Sequence of chain 1.A:
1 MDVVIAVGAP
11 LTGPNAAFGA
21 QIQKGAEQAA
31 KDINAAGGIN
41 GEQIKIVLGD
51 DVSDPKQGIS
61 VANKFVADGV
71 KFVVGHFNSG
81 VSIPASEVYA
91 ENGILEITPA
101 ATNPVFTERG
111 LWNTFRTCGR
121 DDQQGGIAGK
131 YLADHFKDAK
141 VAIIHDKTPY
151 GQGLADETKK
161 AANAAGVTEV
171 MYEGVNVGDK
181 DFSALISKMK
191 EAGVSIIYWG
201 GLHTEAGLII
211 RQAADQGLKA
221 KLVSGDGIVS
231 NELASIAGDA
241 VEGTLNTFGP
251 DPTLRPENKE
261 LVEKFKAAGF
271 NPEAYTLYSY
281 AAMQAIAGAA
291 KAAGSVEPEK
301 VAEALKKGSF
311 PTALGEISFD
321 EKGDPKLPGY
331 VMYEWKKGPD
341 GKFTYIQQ

Binding-site contacts:
Ligand atom C contacts residue ALA100 of chain 1.A at 4.0 Å (hydrophobic).
Ligand atom CA contacts residue LEU202 of chain 1.A at 4.4 Å (hydrophobic).
Ligand atom O contacts residue SER79 of chain 1.A at 2.9 Å (h-bond).
Ligand atom OXT contacts residue ASN78 of chain 1.A at 4.3 Å.
Ligand atom C contacts residue SER79 of chain 1.A at 3.5 Å.
Ligand atom N contacts residue THR102 of chain 1.A at 2.9 Å (h-bond).
Ligand atom OXT contacts residue ALA100 of chain 1.A at 3.7 Å.
Ligand atom N contacts residue TYR275 of chain 1.A at 4.4 Å.
Ligand atom C contacts residue THR102 of chain 1.A at 4.0 Å.
Ligand atom C contacts residue PHE77 of chain 1.A at 3.6 Å (hydrophobic).
Ligand atom N contacts residue ALA101 of chain 1.A at 4.3 Å.
Ligand atom CB contacts residue LEU202 of chain 1.A at 4.1 Å (hydrophobic).
Ligand atom OXT contacts residue ALA101 of chain 1.A at 3.3 Å.
Ligand atom N contacts residue ASP226 of chain 1.A at 2.7 Å (salt-bridge).
Ligand atom CB contacts residue ALA100 of chain 1.A at 3.7 Å (hydrophobic).
Ligand atom OXT contacts residue THR102 of chain 1.A at 2.9 Å (h-bond).
Ligand atom OXT contacts residue PHE77 of chain 1.A at 3.8 Å.
Ligand atom CA contacts residue THR102 of chain 1.A at 3.9 Å.
Ligand atom C contacts residue ALA101 of chain 1.A at 4.1 Å (hydrophobic).
Ligand atom O contacts residue PHE77 of chain 1.A at 3.7 Å.
Ligand atom C contacts residue ASN78 of chain 1.A at 4.1 Å.
Ligand atom OXT contacts residue ASN103 of chain 1.A at 4.1 Å.
Ligand atom N contacts residue ALA100 of chain 1.A at 2.8 Å (h-bond).
Ligand atom CA contacts residue ALA100 of chain 1.A at 3.7 Å (hydrophobic).
Ligand atom O contacts residue ASN78 of chain 1.A at 3.4 Å.
Ligand atom CA contacts residue PHE77 of chain 1.A at 4.0 Å (hydrophobic).
Ligand atom OXT contacts residue TYR150 of chain 1.A at 3.5 Å.
Ligand atom O contacts residue TYR150 of chain 1.A at 3.3 Å.
Ligand atom CB contacts residue PHE77 of chain 1.A at 3.3 Å (hydrophobic).
Ligand atom N contacts residue TYR150 of chain 1.A at 3.4 Å.
Ligand atom CA contacts residue ASP226 of chain 1.A at 3.6 Å.
Ligand atom CB contacts residue ASP226 of chain 1.A at 3.9 Å.
Ligand atom C contacts residue TYR150 of chain 1.A at 3.3 Å (hydrophobic).
Ligand atom OXT contacts residue SER79 of chain 1.A at 2.5 Å (h-bond).
Ligand atom CA contacts residue TYR150 of chain 1.A at 3.5 Å (hydrophobic).

This small molecule binds to this protein.
Small molecule (SMILES): C[C@H](N)C(=O)O